Binding-site contacts:
Ligand atom C05 contacts residue AW41 of chain 1.D at 0.0 Å.
Ligand atom C21 contacts residue AW41 of chain 1.D at 0.0 Å.
Ligand atom O09 contacts residue CYS155 of chain 1.A at 2.7 Å (h-bond).
Ligand atom C31 contacts residue AW41 of chain 1.D at 0.0 Å.
Ligand atom C29 contacts residue AW41 of chain 1.D at 0.0 Å.
Ligand atom C04 contacts residue AW41 of chain 1.D at 0.0 Å.
Ligand atom C25 contacts residue AW41 of chain 1.D at 0.0 Å.
Ligand atom N06 contacts residue GLN174 of chain 1.A at 3.0 Å (h-bond).
Ligand atom C26 contacts residue AW41 of chain 1.D at 0.0 Å.
Ligand atom C08 contacts residue CYS155 of chain 1.A at 1.8 Å (hydrophobic).
Ligand atom C24 contacts residue AW41 of chain 1.D at 0.0 Å.
Ligand atom C08 contacts residue AW41 of chain 1.D at 0.1 Å.
Ligand atom C20 contacts residue AW41 of chain 1.D at 0.0 Å.
Ligand atom C07 contacts residue AW41 of chain 1.D at 0.0 Å.
Ligand atom C18 contacts residue AW41 of chain 1.D at 0.0 Å.
Ligand atom N13 contacts residue AW41 of chain 1.D at 0.0 Å (h-bond).
Ligand atom C10 contacts residue AW41 of chain 1.D at 0.0 Å.
Ligand atom C07 contacts residue CYS155 of chain 1.A at 2.7 Å (hydrophobic).
Ligand atom O01 contacts residue AW41 of chain 1.D at 0.0 Å (h-bond).
Ligand atom O16 contacts residue HIS173 of chain 1.A at 2.8 Å (h-bond).
Ligand atom O17 contacts residue AW41 of chain 1.D at 0.0 Å (h-bond).
Ligand atom O09 contacts residue AW41 of chain 1.D at 1.3 Å.
Ligand atom O22 contacts residue AW41 of chain 1.D at 0.0 Å (h-bond).
Ligand atom C11 contacts residue AW41 of chain 1.D at 0.0 Å.
Ligand atom C12 contacts residue AW41 of chain 1.D at 0.1 Å.
Ligand atom N03 contacts residue GLN199 of chain 1.A at 3.0 Å (h-bond).
Ligand atom C27 contacts residue AW41 of chain 1.D at 0.0 Å.
Ligand atom C02 contacts residue AW41 of chain 1.D at 0.0 Å.
Ligand atom O01 contacts residue GLU176 of chain 1.A at 2.9 Å (salt-bridge).
Ligand atom C14 contacts residue AW41 of chain 1.D at 0.0 Å.
Ligand atom C23 contacts residue AW41 of chain 1.D at 0.0 Å.
Ligand atom N03 contacts residue AW41 of chain 1.D at 0.1 Å (h-bond).
Ligand atom C15 contacts residue AW41 of chain 1.D at 0.0 Å.
Ligand atom O09 contacts residue HIS48 of chain 1.A at 2.9 Å (h-bond).
Ligand atom N06 contacts residue AW41 of chain 1.D at 0.0 Å (h-bond).
Ligand atom O16 contacts residue AW41 of chain 1.D at 0.1 Å (h-bond).
Ligand atom C19 contacts residue AW41 of chain 1.D at 0.0 Å.
Ligand atom CL1 contacts residue AW41 of chain 1.D at 0.0 Å.
Ligand atom C30 contacts residue AW41 of chain 1.D at 0.0 Å.
Ligand atom N06 contacts residue CYS155 of chain 1.A at 3.0 Å (h-bond).

A protein and the small-molecule ligand that binds it are described below.
Small molecule (SMILES): CC(C)C[C@H](NC(=O)OCCc1cccc(Cl)c1)C(=O)N[C@@H](C[C@@H]1CCNC1=O)[C@H](O)S(=O)(=O)O

Sequence of chain 1.A:
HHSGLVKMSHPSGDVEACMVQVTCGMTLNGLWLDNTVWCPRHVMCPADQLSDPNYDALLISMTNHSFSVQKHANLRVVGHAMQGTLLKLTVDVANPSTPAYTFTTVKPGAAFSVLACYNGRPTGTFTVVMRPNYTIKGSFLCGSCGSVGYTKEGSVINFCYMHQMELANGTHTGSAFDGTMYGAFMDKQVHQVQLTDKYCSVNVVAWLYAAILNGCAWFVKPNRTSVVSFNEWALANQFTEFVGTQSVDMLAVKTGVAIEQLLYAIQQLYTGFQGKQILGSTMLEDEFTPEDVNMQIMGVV